Sequence of chain 1.E:
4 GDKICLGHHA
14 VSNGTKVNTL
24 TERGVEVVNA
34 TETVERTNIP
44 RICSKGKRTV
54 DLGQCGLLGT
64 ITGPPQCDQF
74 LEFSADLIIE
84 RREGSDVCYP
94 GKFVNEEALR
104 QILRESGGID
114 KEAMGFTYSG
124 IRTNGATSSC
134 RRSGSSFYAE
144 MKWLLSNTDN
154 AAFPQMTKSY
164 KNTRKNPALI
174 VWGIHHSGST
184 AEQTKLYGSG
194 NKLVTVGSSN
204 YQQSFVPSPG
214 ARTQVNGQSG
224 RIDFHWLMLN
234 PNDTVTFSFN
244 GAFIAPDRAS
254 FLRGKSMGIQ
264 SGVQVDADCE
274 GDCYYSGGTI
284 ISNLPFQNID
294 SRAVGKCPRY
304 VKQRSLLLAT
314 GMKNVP

The small molecule below binds the protein below.
Small molecule (SMILES): CC(=O)N[C@@H]1[C@@H](O)[C@H](O)[C@@H](CO)O[C@H]1O

Binding-site contacts:
Ligand atom N2 contacts residue ASN235 of chain 1.E at 3.1 Å (h-bond).
Ligand atom C3 contacts residue ASN235 of chain 1.E at 4.0 Å.
Ligand atom C4 contacts residue ASN235 of chain 1.E at 4.4 Å.
Ligand atom C5 contacts residue ASN235 of chain 1.E at 3.6 Å.
Ligand atom C1 contacts residue ASN235 of chain 1.E at 1.5 Å.
Ligand atom O5 contacts residue LYS164 of chain 1.E at 4.5 Å.
Ligand atom O5 contacts residue ASN235 of chain 1.E at 2.4 Å (h-bond).
Ligand atom C7 contacts residue ASN235 of chain 1.E at 4.5 Å.
Ligand atom C2 contacts residue ASN235 of chain 1.E at 2.7 Å.
Ligand atom O6 contacts residue ASN235 of chain 1.E at 4.1 Å.